Sequence of chain 1.B:
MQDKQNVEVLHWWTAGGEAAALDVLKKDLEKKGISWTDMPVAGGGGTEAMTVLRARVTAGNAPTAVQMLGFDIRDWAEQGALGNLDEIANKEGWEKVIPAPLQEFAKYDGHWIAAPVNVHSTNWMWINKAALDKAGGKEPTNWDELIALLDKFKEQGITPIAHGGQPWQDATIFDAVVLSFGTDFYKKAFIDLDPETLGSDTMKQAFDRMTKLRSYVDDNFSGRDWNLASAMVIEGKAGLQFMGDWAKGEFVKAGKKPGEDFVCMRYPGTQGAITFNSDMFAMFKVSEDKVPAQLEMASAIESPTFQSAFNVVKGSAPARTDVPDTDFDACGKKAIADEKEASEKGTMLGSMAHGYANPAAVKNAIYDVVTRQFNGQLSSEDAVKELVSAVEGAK

Binding-site contacts:
Ligand atom O2 contacts residue ASP280 of chain 1.B at 2.5 Å (salt-bridge).
Ligand atom O1 contacts residue LEU70 of chain 1.B at 3.6 Å.
Ligand atom O6 contacts residue TRP13 of chain 1.B at 3.4 Å.
Ligand atom C2 contacts residue ASP280 of chain 1.B at 3.1 Å.
Ligand atom O2 contacts residue LEU70 of chain 1.B at 3.7 Å.
Ligand atom C4 contacts residue TRP13 of chain 1.B at 3.9 Å (hydrophobic).
Ligand atom O6 contacts residue GLY45 of chain 1.B at 3.5 Å.
Ligand atom C1 contacts residue TRP13 of chain 1.B at 3.2 Å (hydrophobic).
Ligand atom C6 contacts residue TRP227 of chain 1.B at 3.5 Å (hydrophobic).
Ligand atom O5 contacts residue HIS355 of chain 1.B at 3.9 Å.
Ligand atom O2 contacts residue ASN278 of chain 1.B at 2.9 Å (h-bond).
Ligand atom O6 contacts residue GLY46 of chain 1.B at 3.2 Å (h-bond).
Ligand atom O1 contacts residue HIS355 of chain 1.B at 2.7 Å (h-bond).
Ligand atom O1 contacts residue TRP13 of chain 1.B at 3.9 Å.
Ligand atom O6 contacts residue GLU19 of chain 1.B at 2.7 Å (salt-bridge).
Ligand atom C6 contacts residue GLY46 of chain 1.B at 3.9 Å.
Ligand atom O4 contacts residue GLU19 of chain 1.B at 2.6 Å (salt-bridge).
Ligand atom O3 contacts residue ASP280 of chain 1.B at 2.7 Å (salt-bridge).
Ligand atom C3 contacts residue HIS121 of chain 1.B at 3.8 Å.
Ligand atom C4 contacts residue GLU19 of chain 1.B at 3.1 Å.
Ligand atom C3 contacts residue ASP280 of chain 1.B at 3.7 Å.
Ligand atom O4 contacts residue TRP247 of chain 1.B at 3.3 Å.
Ligand atom C4 contacts residue TRP14 of chain 1.B at 4.0 Å (hydrophobic).
Ligand atom C1 contacts residue HIS355 of chain 1.B at 3.9 Å.
Ligand atom C2 contacts residue TRP13 of chain 1.B at 3.7 Å (hydrophobic).
Ligand atom O3 contacts residue LYS315 of chain 1.B at 2.9 Å (salt-bridge).
Ligand atom O6 contacts residue TRP227 of chain 1.B at 3.5 Å (h-bond).
Ligand atom O5 contacts residue TRP13 of chain 1.B at 3.5 Å (h-bond).
Ligand atom C4 contacts residue LYS315 of chain 1.B at 3.7 Å.
Ligand atom C6 contacts residue GLU19 of chain 1.B at 3.0 Å.
Ligand atom O1 contacts residue GLY46 of chain 1.B at 3.7 Å.
Ligand atom O3 contacts residue HIS121 of chain 1.B at 3.6 Å (h-bond).
Ligand atom O5 contacts residue GLY46 of chain 1.B at 3.6 Å (h-bond).
Ligand atom C6 contacts residue TRP247 of chain 1.B at 3.5 Å (hydrophobic).
Ligand atom C1 contacts residue GLY46 of chain 1.B at 3.9 Å.
Ligand atom O4 contacts residue LYS315 of chain 1.B at 2.8 Å (salt-bridge).
Ligand atom O3 contacts residue TRP14 of chain 1.B at 3.0 Å (h-bond).
Ligand atom C3 contacts residue LYS315 of chain 1.B at 3.6 Å.
Ligand atom C5 contacts residue TRP247 of chain 1.B at 3.6 Å (hydrophobic).
Ligand atom C5 contacts residue GLU19 of chain 1.B at 3.6 Å.

The small molecule below binds the protein below.
Small molecule (SMILES): OC[C@H]1O[C@H](O)[C@H](O)[C@@H](O)[C@@H]1O